Binding-site contacts:
Ligand atom C7 contacts residue HEM1 of chain 1.B at 4.3 Å.
Ligand atom C15 contacts residue TYR74 of chain 1.A at 4.4 Å (hydrophobic).
Ligand atom C23 contacts residue ALA240 of chain 1.A at 3.5 Å (hydrophobic).
Ligand atom O16 contacts residue LEU390 of chain 1.A at 4.4 Å.
Ligand atom O19 contacts residue GLU243 of chain 1.A at 3.9 Å.
Ligand atom C6 contacts residue HEM1 of chain 1.B at 4.0 Å.
Ligand atom C23 contacts residue HEM1 of chain 1.B at 3.5 Å.
Ligand atom C20 contacts residue LEU390 of chain 1.A at 3.9 Å (hydrophobic).
Ligand atom O24 contacts residue GLY90 of chain 1.A at 3.5 Å.
Ligand atom C15 contacts residue ARG184 of chain 1.A at 4.3 Å.
Ligand atom C9 contacts residue VAL236 of chain 1.A at 4.2 Å (hydrophobic).
Ligand atom O24 contacts residue HEM1 of chain 1.B at 4.2 Å.
Ligand atom C3 contacts residue ALA240 of chain 1.A at 4.2 Å (hydrophobic).
Ligand atom C18 contacts residue LEU239 of chain 1.A at 4.4 Å (hydrophobic).
Ligand atom C20 contacts residue LEU391 of chain 1.A at 4.2 Å (hydrophobic).
Ligand atom O21 contacts residue LEU391 of chain 1.A at 4.1 Å.
Ligand atom C14 contacts residue ALA73 of chain 1.A at 3.8 Å (hydrophobic).
Ligand atom C12 contacts residue TYR74 of chain 1.A at 4.2 Å (hydrophobic).
Ligand atom C14 contacts residue TYR74 of chain 1.A at 4.1 Å (hydrophobic).
Ligand atom C23 contacts residue VAL236 of chain 1.A at 4.1 Å (hydrophobic).
Ligand atom C5 contacts residue ALA240 of chain 1.A at 4.1 Å (hydrophobic).
Ligand atom C22 contacts residue PRO287 of chain 1.A at 3.8 Å (hydrophobic).
Ligand atom C18 contacts residue LEU174 of chain 1.A at 3.9 Å (hydrophobic).
Ligand atom O21 contacts residue ALA244 of chain 1.A at 3.9 Å.
Ligand atom C25 contacts residue TYR74 of chain 1.A at 4.4 Å (hydrophobic).
Ligand atom O26 contacts residue VAL236 of chain 1.A at 3.5 Å.
Ligand atom C27 contacts residue LEU390 of chain 1.A at 3.8 Å (hydrophobic).
Ligand atom O24 contacts residue VAL236 of chain 1.A at 4.1 Å.
Ligand atom C18 contacts residue GLU243 of chain 1.A at 4.3 Å.
Ligand atom O17 contacts residue LEU239 of chain 1.A at 4.3 Å.
Ligand atom C8 contacts residue VAL236 of chain 1.A at 4.3 Å (hydrophobic).
Ligand atom C8 contacts residue ALA240 of chain 1.A at 4.2 Å (hydrophobic).
Ligand atom O19 contacts residue LEU391 of chain 1.A at 3.6 Å.
Ligand atom C15 contacts residue ILE173 of chain 1.A at 3.8 Å (hydrophobic).
Ligand atom C25 contacts residue THR91 of chain 1.A at 3.7 Å.
Ligand atom C15 contacts residue PHE77 of chain 1.A at 4.4 Å (hydrophobic).
Ligand atom C15 contacts residue PHE85 of chain 1.A at 4.2 Å (hydrophobic).
Ligand atom C15 contacts residue ALA73 of chain 1.A at 3.8 Å (hydrophobic).
Ligand atom C25 contacts residue GLY90 of chain 1.A at 3.7 Å.
Ligand atom C22 contacts residue HEM1 of chain 1.B at 3.7 Å.

The small molecule below binds the protein below.
Small molecule (SMILES): CC[C@H]1OC(=O)[C@H](C)[C@@H](O)[C@H](C)[C@@H](O)[C@@H](C)C[C@@H](C)C(=O)[C@H](C)[C@@H](O)[C@H]1C

Sequence of chain 1.A:
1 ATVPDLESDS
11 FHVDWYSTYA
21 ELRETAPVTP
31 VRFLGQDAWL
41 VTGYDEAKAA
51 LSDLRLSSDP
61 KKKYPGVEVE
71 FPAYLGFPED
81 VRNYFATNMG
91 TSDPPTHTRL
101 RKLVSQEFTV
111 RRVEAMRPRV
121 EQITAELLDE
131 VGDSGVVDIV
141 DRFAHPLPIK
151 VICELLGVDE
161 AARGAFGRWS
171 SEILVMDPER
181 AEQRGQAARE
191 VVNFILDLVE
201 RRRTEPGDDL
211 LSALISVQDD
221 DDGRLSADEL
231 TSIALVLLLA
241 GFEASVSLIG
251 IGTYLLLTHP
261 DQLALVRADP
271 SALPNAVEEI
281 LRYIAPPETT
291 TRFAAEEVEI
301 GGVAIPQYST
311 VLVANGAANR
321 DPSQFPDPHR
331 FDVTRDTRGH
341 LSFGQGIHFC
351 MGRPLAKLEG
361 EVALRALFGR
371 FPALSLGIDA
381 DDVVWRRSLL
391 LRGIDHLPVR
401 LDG